Binding-site contacts:
Ligand atom O1 contacts residue HIS15 of chain 1.A at 2.9 Å (h-bond).
Ligand atom O1 contacts residue VAL92 of chain 1.A at 4.1 Å.
Ligand atom O1 contacts residue THR89 of chain 1.A at 4.0 Å.
Ligand atom O1 contacts residue ASN93 of chain 1.A at 3.5 Å (h-bond).
Ligand atom PT1 contacts residue HIS15 of chain 1.A at 2.2 Å.
Ligand atom O2 contacts residue HIS15 of chain 1.A at 4.2 Å.
Ligand atom N2 contacts residue ARG14 of chain 1.A at 3.8 Å.
Ligand atom N2 contacts residue HIS15 of chain 1.A at 3.0 Å (h-bond).

A small-molecule ligand and the protein it binds are described below.
Small molecule (SMILES): [NH3+][Pt]1([NH3+])OC(=O)C2(CCC2)C(=O)O1

Sequence of chain 1.A:
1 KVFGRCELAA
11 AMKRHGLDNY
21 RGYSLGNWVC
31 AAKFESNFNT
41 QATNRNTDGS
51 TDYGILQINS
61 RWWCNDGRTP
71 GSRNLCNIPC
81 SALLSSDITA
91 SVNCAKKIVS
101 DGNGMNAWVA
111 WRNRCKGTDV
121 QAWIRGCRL